Binding-site contacts:
Ligand atom N5 contacts residue SER135 of chain 1.G at 3.2 Å (h-bond).
Ligand atom O6 contacts residue ASN193 of chain 1.G at 3.2 Å (h-bond).
Ligand atom C1 contacts residue TYR137 of chain 1.G at 3.4 Å (hydrophobic).
Ligand atom C3 contacts residue ASP190 of chain 1.G at 3.4 Å.
Ligand atom C9 contacts residue ASP190 of chain 1.G at 4.0 Å.
Ligand atom O1B contacts residue ASN145 of chain 1.G at 3.8 Å.
Ligand atom O8 contacts residue TRP153 of chain 1.G at 3.9 Å.
Ligand atom O1A contacts residue TYR137 of chain 1.G at 3.9 Å.
Ligand atom O1B contacts residue TYR137 of chain 1.G at 2.4 Å (h-bond).
Ligand atom C9 contacts residue LEU194 of chain 1.G at 4.0 Å (hydrophobic).
Ligand atom O3 contacts residue GLY225 of chain 1.G at 3.6 Å (h-bond).
Ligand atom O2 contacts residue ASN193 of chain 1.G at 3.2 Å (h-bond).
Ligand atom O4 contacts residue SER135 of chain 1.G at 4.0 Å.
Ligand atom O7 contacts residue LEU194 of chain 1.G at 3.9 Å.
Ligand atom O1B contacts residue SER136 of chain 1.G at 3.2 Å.
Ligand atom O10 contacts residue LEU194 of chain 1.G at 3.8 Å.
Ligand atom C5 contacts residue SER135 of chain 1.G at 3.8 Å.
Ligand atom C4 contacts residue SER135 of chain 1.G at 3.4 Å.
Ligand atom O9 contacts residue SER228 of chain 1.G at 3.2 Å (h-bond).
Ligand atom C4 contacts residue GLY225 of chain 1.G at 3.9 Å.
Ligand atom O9 contacts residue VAL226 of chain 1.G at 3.7 Å.
Ligand atom C1 contacts residue SER136 of chain 1.G at 3.3 Å.
Ligand atom N2 contacts residue ASN193 of chain 1.G at 3.8 Å.
Ligand atom C10 contacts residue LEU194 of chain 1.G at 4.0 Å (hydrophobic).
Ligand atom C8 contacts residue ASN193 of chain 1.G at 3.2 Å.
Ligand atom C5 contacts residue TYR159 of chain 1.G at 4.0 Å (hydrophobic).
Ligand atom O8 contacts residue VAL226 of chain 1.G at 3.6 Å.
Ligand atom O9 contacts residue TYR98 of chain 1.G at 3.3 Å (h-bond).
Ligand atom C6 contacts residue ASN193 of chain 1.G at 3.6 Å.
Ligand atom O1A contacts residue SER136 of chain 1.G at 2.7 Å (h-bond).
Ligand atom O4 contacts residue GLY225 of chain 1.G at 2.9 Å (h-bond).
Ligand atom C1 contacts residue TYR159 of chain 1.G at 3.9 Å (hydrophobic).
Ligand atom O3 contacts residue ASP190 of chain 1.G at 3.7 Å.
Ligand atom C11 contacts residue GLY134 of chain 1.G at 3.9 Å.
Ligand atom N2 contacts residue ASP190 of chain 1.G at 4.1 Å.
Ligand atom C7 contacts residue TRP153 of chain 1.G at 4.0 Å (hydrophobic).
Ligand atom O9 contacts residue HIS183 of chain 1.G at 4.0 Å.
Ligand atom C11 contacts residue TYR155 of chain 1.G at 3.8 Å (hydrophobic).
Ligand atom C8 contacts residue LEU194 of chain 1.G at 3.6 Å (hydrophobic).
Ligand atom O8 contacts residue TYR98 of chain 1.G at 3.2 Å (h-bond).

Sequence of chain 1.G:
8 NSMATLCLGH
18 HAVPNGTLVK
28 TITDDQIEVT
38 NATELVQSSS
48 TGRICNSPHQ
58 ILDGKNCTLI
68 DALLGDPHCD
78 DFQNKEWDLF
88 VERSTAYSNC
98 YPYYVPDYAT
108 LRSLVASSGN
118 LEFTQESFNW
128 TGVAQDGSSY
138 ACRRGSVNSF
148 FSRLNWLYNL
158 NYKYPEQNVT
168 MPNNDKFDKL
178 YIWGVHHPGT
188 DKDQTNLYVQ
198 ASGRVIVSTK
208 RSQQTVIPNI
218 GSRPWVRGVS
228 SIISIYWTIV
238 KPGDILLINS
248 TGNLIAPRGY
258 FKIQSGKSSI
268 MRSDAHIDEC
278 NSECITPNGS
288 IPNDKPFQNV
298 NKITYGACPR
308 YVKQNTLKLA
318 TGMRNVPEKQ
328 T

The protein below binds the small molecule below.
Small molecule (SMILES): CC(=O)N[C@H]1[C@H](O[C@H]2[C@@H](O)[C@@H](CO)O[C@@H](O[C@H]3[C@H](O)[C@@H](O)[C@H](O)O[C@@H]3CO)[C@@H]2O)O[C@H](CO)[C@@H](O[C@@H]2O[C@H](CO[C@]3(C(=O)O)C[C@H](O)[C@@H](NC(C)=O)[C@H]([C@H](O)[C@H](O)CO)O3)[C@H](O)[C@H](O)[C@H]2O)[C@@H]1O